Sequence of chain 1.A:
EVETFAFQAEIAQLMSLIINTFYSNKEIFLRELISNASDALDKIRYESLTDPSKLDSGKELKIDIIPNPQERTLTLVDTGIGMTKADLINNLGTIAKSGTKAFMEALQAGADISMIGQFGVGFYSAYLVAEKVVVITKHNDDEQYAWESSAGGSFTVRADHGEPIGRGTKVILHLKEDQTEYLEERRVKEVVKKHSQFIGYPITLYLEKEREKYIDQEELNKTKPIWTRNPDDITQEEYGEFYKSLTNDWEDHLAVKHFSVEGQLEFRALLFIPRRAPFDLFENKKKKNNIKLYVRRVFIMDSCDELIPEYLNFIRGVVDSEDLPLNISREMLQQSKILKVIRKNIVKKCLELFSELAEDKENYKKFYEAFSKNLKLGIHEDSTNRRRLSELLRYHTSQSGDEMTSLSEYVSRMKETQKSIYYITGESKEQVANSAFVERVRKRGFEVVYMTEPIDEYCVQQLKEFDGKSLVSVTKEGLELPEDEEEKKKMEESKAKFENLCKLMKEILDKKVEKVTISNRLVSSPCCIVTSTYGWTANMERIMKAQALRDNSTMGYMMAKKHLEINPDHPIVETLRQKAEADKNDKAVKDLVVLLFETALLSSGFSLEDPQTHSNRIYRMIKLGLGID

Binding-site contacts:
Ligand atom O1G contacts residue GLY159 of chain 1.A at 3.2 Å.
Ligand atom N3 contacts residue MET125 of chain 1.A at 3.2 Å.
Ligand atom N1 contacts residue ALA82 of chain 1.A at 3.2 Å.
Ligand atom C3' contacts residue THR142 of chain 1.A at 3.5 Å.
Ligand atom N3B contacts residue GLY159 of chain 1.A at 3.4 Å.
Ligand atom O1B contacts residue GLY162 of chain 1.A at 2.6 Å (h-bond).
Ligand atom PA contacts residue ASN78 of chain 1.A at 3.4 Å.
Ligand atom O1A contacts residue MG1 of chain 1.E at 3.2 Å.
Ligand atom O2B contacts residue THR142 of chain 1.A at 3.3 Å (h-bond).
Ligand atom O2B contacts residue SER140 of chain 1.A at 2.9 Å (h-bond).
Ligand atom O3A contacts residue MG1 of chain 1.E at 3.3 Å.
Ligand atom O2' contacts residue ASN133 of chain 1.A at 2.9 Å (h-bond).
Ligand atom O1A contacts residue GLY164 of chain 1.A at 2.8 Å (h-bond).
Ligand atom O1G contacts residue PHE161 of chain 1.A at 3.2 Å (h-bond).
Ligand atom N3B contacts residue ASN78 of chain 1.A at 3.5 Å (h-bond).
Ligand atom O1G contacts residue ARG424 of chain 1.A at 2.5 Å (salt-bridge).
Ligand atom N3B contacts residue MG1 of chain 1.E at 1.9 Å.
Ligand atom O1A contacts residue PHE165 of chain 1.A at 2.6 Å (h-bond).
Ligand atom C4 contacts residue MET125 of chain 1.A at 3.5 Å (hydrophobic).
Ligand atom PG contacts residue ARG424 of chain 1.A at 3.5 Å.
Ligand atom PA contacts residue MG1 of chain 1.E at 2.8 Å.
Ligand atom O2G contacts residue MG1 of chain 1.E at 2.5 Å.
Ligand atom N6 contacts residue THR211 of chain 1.A at 2.7 Å (h-bond).
Ligand atom N6 contacts residue ASP120 of chain 1.A at 3.4 Å (salt-bridge).
Ligand atom O3G contacts residue ARG424 of chain 1.A at 3.5 Å (salt-bridge).
Ligand atom O1G contacts residue GLN160 of chain 1.A at 2.9 Å (h-bond).
Ligand atom O1B contacts residue PHE161 of chain 1.A at 3.2 Å (h-bond).
Ligand atom PG contacts residue MG1 of chain 1.E at 2.1 Å.
Ligand atom O2G contacts residue GLY164 of chain 1.A at 2.8 Å (h-bond).
Ligand atom O2A contacts residue MG1 of chain 1.E at 1.7 Å.
Ligand atom PB contacts residue MG1 of chain 1.E at 3.2 Å.
Ligand atom C2 contacts residue MET125 of chain 1.A at 3.5 Å (hydrophobic).
Ligand atom O3' contacts residue GLY141 of chain 1.A at 2.9 Å (h-bond).
Ligand atom O1B contacts residue SER140 of chain 1.A at 2.8 Å (h-bond).
Ligand atom PB contacts residue SER140 of chain 1.A at 3.4 Å.
Ligand atom O3A contacts residue GLY162 of chain 1.A at 3.1 Å.
Ligand atom O3G contacts residue MG1 of chain 1.E at 2.1 Å.
Ligand atom O1B contacts residue GLN160 of chain 1.A at 3.4 Å (h-bond).
Ligand atom O3' contacts residue THR142 of chain 1.A at 2.7 Å (h-bond).
Ligand atom O2A contacts residue ASN78 of chain 1.A at 2.5 Å (h-bond).

This protein binds this small molecule.
Small molecule (SMILES): Nc1ncnc2c1ncn2[C@@H]1O[C@H](CO[P](=O)(O)O[P](=O)(O)NP(=O)(O)O)[C@@H](O)[C@H]1O